Sequence of chain 1.A:
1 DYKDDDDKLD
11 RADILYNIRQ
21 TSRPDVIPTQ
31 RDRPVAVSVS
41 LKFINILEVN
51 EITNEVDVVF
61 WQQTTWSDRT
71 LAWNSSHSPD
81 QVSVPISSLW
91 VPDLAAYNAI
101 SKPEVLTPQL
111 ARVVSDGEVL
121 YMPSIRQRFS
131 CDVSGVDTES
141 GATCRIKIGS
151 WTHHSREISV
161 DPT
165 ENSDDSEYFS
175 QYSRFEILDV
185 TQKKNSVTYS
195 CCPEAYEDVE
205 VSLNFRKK

A small-molecule ligand and the protein it binds are described below.
Small molecule (SMILES): C(#C[C@@H]1CCCN1)c1cccnc1

Binding-site contacts:
Ligand atom C13 contacts residue CYS196 of chain 1.A at 4.2 Å (hydrophobic).
Ligand atom C12 contacts residue TRP61 of chain 1.B at 3.8 Å (hydrophobic).
Ligand atom C4 contacts residue TRP151 of chain 1.A at 3.6 Å (hydrophobic).
Ligand atom C13 contacts residue TYR193 of chain 1.A at 4.0 Å (hydrophobic).
Ligand atom C2 contacts residue LEU120 of chain 1.B at 3.5 Å (hydrophobic).
Ligand atom C6 contacts residue TYR200 of chain 1.A at 4.0 Å (hydrophobic).
Ligand atom C7 contacts residue TYR200 of chain 1.A at 3.5 Å (hydrophobic).
Ligand atom C9 contacts residue TYR97 of chain 1.A at 3.6 Å (hydrophobic).
Ligand atom C5 contacts residue MET122 of chain 1.B at 4.3 Å (hydrophobic).
Ligand atom C11 contacts residue TYR97 of chain 1.A at 3.4 Å (hydrophobic).
Ligand atom C12 contacts residue TYR193 of chain 1.A at 4.2 Å (hydrophobic).
Ligand atom N10 contacts residue TYR97 of chain 1.A at 2.9 Å (h-bond).
Ligand atom N3 contacts residue THR152 of chain 1.A at 3.9 Å.
Ligand atom C6 contacts residue CYS196 of chain 1.A at 4.3 Å (hydrophobic).
Ligand atom C13 contacts residue TYR97 of chain 1.A at 3.7 Å (hydrophobic).
Ligand atom C11 contacts residue MET122 of chain 1.B at 4.2 Å (hydrophobic).
Ligand atom N10 contacts residue SER150 of chain 1.A at 4.0 Å.
Ligand atom C4 contacts residue MET122 of chain 1.B at 4.3 Å (hydrophobic).
Ligand atom C13 contacts residue TYR200 of chain 1.A at 3.9 Å (hydrophobic).
Ligand atom C2 contacts residue MET122 of chain 1.B at 4.1 Å (hydrophobic).
Ligand atom C5 contacts residue TRP151 of chain 1.A at 3.8 Å (hydrophobic).
Ligand atom C7 contacts residue TRP151 of chain 1.A at 3.2 Å (hydrophobic).
Ligand atom C4 contacts residue THR152 of chain 1.A at 4.0 Å.
Ligand atom C8 contacts residue TRP151 of chain 1.A at 3.1 Å (hydrophobic).
Ligand atom C1 contacts residue ARG112 of chain 1.B at 3.7 Å.
Ligand atom C8 contacts residue TYR200 of chain 1.A at 3.4 Å (hydrophobic).
Ligand atom C8 contacts residue CYS196 of chain 1.A at 4.0 Å (hydrophobic).
Ligand atom C7 contacts residue CYS196 of chain 1.A at 3.9 Å (hydrophobic).
Ligand atom C12 contacts residue TYR97 of chain 1.A at 3.8 Å (hydrophobic).
Ligand atom N3 contacts residue MET122 of chain 1.B at 3.9 Å.
Ligand atom C2 contacts residue ARG112 of chain 1.B at 3.9 Å.
Ligand atom N10 contacts residue TYR200 of chain 1.A at 4.1 Å.
Ligand atom C9 contacts residue TRP151 of chain 1.A at 3.4 Å (hydrophobic).
Ligand atom C12 contacts residue MET122 of chain 1.B at 3.7 Å (hydrophobic).
Ligand atom C1 contacts residue LEU120 of chain 1.B at 4.0 Å (hydrophobic).
Ligand atom C11 contacts residue TRP151 of chain 1.A at 3.4 Å (hydrophobic).
Ligand atom C7 contacts residue MET122 of chain 1.B at 4.1 Å (hydrophobic).
Ligand atom C5 contacts residue TYR200 of chain 1.A at 4.1 Å (hydrophobic).
Ligand atom N10 contacts residue TRP151 of chain 1.A at 2.8 Å (h-bond).
Ligand atom C9 contacts residue TYR200 of chain 1.A at 3.5 Å (hydrophobic).

Sequence of chain 1.B:
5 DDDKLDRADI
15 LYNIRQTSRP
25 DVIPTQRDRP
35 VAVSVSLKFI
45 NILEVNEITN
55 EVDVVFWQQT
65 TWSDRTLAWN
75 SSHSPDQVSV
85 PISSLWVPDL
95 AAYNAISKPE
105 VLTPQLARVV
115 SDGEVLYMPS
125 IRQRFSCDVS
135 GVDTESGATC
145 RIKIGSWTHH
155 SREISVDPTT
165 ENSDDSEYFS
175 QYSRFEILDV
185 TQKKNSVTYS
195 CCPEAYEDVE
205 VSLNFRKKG